The protein below binds the small molecule below.
Small molecule (SMILES): CC(C)(CO[P](=O)(O)O[P](=O)(O)OC[C@H]1O[C@@H](n2cnc3c(N)ncnc32)[C@H](O)[C@@H]1OP(=O)(O)O)[C@@H](O)C(=O)NCCC(=O)NCCNC(=O)Cc1cc(O)cc(O)c1

Sequence of chain 1.I:
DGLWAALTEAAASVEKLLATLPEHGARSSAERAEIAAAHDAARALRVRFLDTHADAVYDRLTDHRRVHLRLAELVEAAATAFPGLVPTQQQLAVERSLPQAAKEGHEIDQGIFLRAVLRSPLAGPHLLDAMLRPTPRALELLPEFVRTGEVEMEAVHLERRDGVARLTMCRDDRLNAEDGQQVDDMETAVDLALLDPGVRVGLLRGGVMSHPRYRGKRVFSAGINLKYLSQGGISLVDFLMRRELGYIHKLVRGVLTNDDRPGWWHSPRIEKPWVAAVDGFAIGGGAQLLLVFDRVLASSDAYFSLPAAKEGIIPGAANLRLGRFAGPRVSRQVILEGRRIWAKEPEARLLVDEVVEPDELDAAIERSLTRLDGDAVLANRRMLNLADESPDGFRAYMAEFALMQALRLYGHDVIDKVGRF

Binding-site contacts:
Ligand atom N3A contacts residue PHE432 of chain 1.I at 3.6 Å.
Ligand atom C6A contacts residue ILE235 of chain 1.I at 3.5 Å (hydrophobic).
Ligand atom O5A contacts residue TYR225 of chain 1.I at 2.5 Å (h-bond).
Ligand atom OAD contacts residue GLY296 of chain 1.I at 2.8 Å (h-bond).
Ligand atom OAD contacts residue GLY295 of chain 1.I at 3.4 Å.
Ligand atom OAK contacts residue GLN416 of chain 1.I at 3.1 Å (h-bond).
Ligand atom C6P contacts residue ALA233 of chain 1.I at 3.4 Å (hydrophobic).
Ligand atom N1A contacts residue ASN236 of chain 1.I at 3.3 Å.
Ligand atom O5P contacts residue LEU237 of chain 1.I at 3.5 Å.
Ligand atom C2A contacts residue ASN236 of chain 1.I at 3.5 Å.
Ligand atom CAI contacts residue ARG254 of chain 1.I at 3.4 Å.
Ligand atom CAG contacts residue ILE324 of chain 1.I at 3.4 Å (hydrophobic).
Ligand atom O2A contacts residue ARG224 of chain 1.I at 3.5 Å.
Ligand atom C13 contacts residue ILE294 of chain 1.I at 3.5 Å (hydrophobic).
Ligand atom O9A contacts residue HIS222 of chain 1.I at 3.5 Å (h-bond).
Ligand atom N1A contacts residue ALA188 of chain 1.I at 3.5 Å.
Ligand atom OAL contacts residue ARG254 of chain 1.I at 2.9 Å.
Ligand atom O4A contacts residue ARG224 of chain 1.I at 3.5 Å (salt-bridge).
Ligand atom OAK contacts residue GLY327 of chain 1.I at 3.1 Å (h-bond).
Ligand atom CAJ contacts residue GLU189 of chain 1.I at 3.6 Å.
Ligand atom N1A contacts residue LEU237 of chain 1.I at 3.2 Å (h-bond).
Ligand atom CAG contacts residue ILE325 of chain 1.I at 3.4 Å (hydrophobic).
Ligand atom N6A contacts residue ILE235 of chain 1.I at 2.7 Å (h-bond).
Ligand atom N7A contacts residue ALA233 of chain 1.I at 3.2 Å.
Ligand atom OAD contacts residue GLY234 of chain 1.I at 3.5 Å.
Ligand atom OAL contacts residue GLY296 of chain 1.I at 3.4 Å.
Ligand atom N1A contacts residue ILE235 of chain 1.I at 3.4 Å (h-bond).
Ligand atom O3' contacts residue HIS222 of chain 1.I at 3.6 Å (h-bond).
Ligand atom OAD contacts residue ILE235 of chain 1.I at 2.9 Å (h-bond).
Ligand atom O7A contacts residue LYS238 of chain 1.I at 2.4 Å (salt-bridge).
Ligand atom O2' contacts residue LYS238 of chain 1.I at 3.4 Å (salt-bridge).
Ligand atom O8A contacts residue HIS222 of chain 1.I at 3.4 Å (h-bond).
Ligand atom N6A contacts residue ALA233 of chain 1.I at 3.0 Å (h-bond).
Ligand atom C7P contacts residue PHE432 of chain 1.I at 3.6 Å (hydrophobic).
Ligand atom N4P contacts residue ALA233 of chain 1.I at 2.8 Å (h-bond).
Ligand atom OAK contacts residue LEU251 of chain 1.I at 3.5 Å.
Ligand atom OAK contacts residue ILE325 of chain 1.I at 3.3 Å (h-bond).
Ligand atom OAL contacts residue GLU189 of chain 1.I at 2.6 Å (salt-bridge).
Ligand atom CAH contacts residue LEU251 of chain 1.I at 3.6 Å (hydrophobic).
Ligand atom NAA contacts residue OXY1 of chain 1.DA at 3.2 Å (h-bond).